This protein binds this small molecule.
Small molecule (SMILES): CC(=O)N[C@H]1[C@H](O[C@H]2[C@H](O)[C@@H](NC(C)=O)CO[C@@H]2CO)O[C@H](CO)[C@@H](O)[C@@H]1O

Sequence of chain 1.C:
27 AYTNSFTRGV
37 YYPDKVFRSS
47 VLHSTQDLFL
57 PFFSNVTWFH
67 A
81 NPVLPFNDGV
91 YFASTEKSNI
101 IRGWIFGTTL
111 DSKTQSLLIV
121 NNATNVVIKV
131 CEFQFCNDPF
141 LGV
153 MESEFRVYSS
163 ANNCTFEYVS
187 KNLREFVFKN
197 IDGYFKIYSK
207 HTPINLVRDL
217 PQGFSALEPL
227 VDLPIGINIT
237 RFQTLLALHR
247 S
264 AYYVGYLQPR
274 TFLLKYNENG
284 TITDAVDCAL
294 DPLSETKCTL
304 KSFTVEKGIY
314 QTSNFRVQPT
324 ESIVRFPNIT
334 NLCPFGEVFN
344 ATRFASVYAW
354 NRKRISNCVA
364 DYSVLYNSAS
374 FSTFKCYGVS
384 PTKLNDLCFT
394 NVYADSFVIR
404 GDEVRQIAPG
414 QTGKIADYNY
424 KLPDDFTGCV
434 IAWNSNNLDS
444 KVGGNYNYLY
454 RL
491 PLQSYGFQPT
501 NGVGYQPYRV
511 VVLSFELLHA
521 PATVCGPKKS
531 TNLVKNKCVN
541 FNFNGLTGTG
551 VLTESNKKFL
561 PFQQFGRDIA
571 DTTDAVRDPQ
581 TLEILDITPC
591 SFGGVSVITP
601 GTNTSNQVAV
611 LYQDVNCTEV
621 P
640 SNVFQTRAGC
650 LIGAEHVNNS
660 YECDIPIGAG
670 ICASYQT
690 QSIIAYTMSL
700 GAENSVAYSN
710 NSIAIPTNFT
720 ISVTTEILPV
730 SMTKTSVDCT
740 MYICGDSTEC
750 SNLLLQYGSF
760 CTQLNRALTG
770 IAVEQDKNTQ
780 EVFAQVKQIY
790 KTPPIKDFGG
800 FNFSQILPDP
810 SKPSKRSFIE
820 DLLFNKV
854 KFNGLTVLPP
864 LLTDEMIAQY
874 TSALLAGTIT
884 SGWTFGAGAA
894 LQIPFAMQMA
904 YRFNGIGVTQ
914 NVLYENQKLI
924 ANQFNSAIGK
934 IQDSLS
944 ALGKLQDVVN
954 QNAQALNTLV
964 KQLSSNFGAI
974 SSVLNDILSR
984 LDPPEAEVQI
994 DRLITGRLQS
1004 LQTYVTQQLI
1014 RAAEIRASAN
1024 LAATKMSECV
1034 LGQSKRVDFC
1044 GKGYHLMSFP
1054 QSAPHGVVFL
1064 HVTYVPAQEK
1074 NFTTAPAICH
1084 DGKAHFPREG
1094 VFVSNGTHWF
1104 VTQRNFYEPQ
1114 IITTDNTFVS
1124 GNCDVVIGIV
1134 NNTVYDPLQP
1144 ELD

Binding-site contacts:
Ligand atom C8 contacts residue LYS1073 of chain 1.C at 4.3 Å.
Ligand atom C8 contacts residue ASN1074 of chain 1.C at 4.1 Å.
Ligand atom C1 contacts residue ASN1074 of chain 1.C at 1.4 Å.
Ligand atom O7 contacts residue ASN1074 of chain 1.C at 3.8 Å.
Ligand atom N2 contacts residue ASN1074 of chain 1.C at 2.9 Å (h-bond).
Ligand atom C3 contacts residue ASN1074 of chain 1.C at 3.8 Å.
Ligand atom C8 contacts residue GLU1072 of chain 1.C at 3.3 Å.
Ligand atom C4 contacts residue ALA706 of chain 1.C at 4.4 Å (hydrophobic).
Ligand atom C7 contacts residue ASN1074 of chain 1.C at 3.6 Å.
Ligand atom C4 contacts residue ASN1074 of chain 1.C at 4.2 Å.
Ligand atom C5 contacts residue ASN1074 of chain 1.C at 3.6 Å.
Ligand atom O5 contacts residue ASN1074 of chain 1.C at 2.3 Å (h-bond).
Ligand atom C2 contacts residue ASN1074 of chain 1.C at 2.5 Å.
Ligand atom O4 contacts residue ALA706 of chain 1.C at 4.1 Å.
Ligand atom C5 contacts residue ALA706 of chain 1.C at 3.7 Å (hydrophobic).
Ligand atom C6 contacts residue ALA706 of chain 1.C at 4.3 Å (hydrophobic).